This protein binds this small molecule.
Small molecule (SMILES): CC(=O)N[C@@H]1[C@@H](O)[C@H](O)[C@@H](CO)O[C@H]1O

Binding-site contacts:
Ligand atom C4 contacts residue ASN233 of chain 1.I at 4.2 Å.
Ligand atom N2 contacts residue ASN233 of chain 1.I at 2.9 Å (h-bond).
Ligand atom C7 contacts residue ASN233 of chain 1.I at 3.4 Å.
Ligand atom C3 contacts residue ASN233 of chain 1.I at 3.8 Å.
Ligand atom C2 contacts residue ASN233 of chain 1.I at 2.4 Å.
Ligand atom O7 contacts residue ASN233 of chain 1.I at 3.8 Å.
Ligand atom O5 contacts residue ASN233 of chain 1.I at 2.3 Å (h-bond).
Ligand atom C5 contacts residue ASN233 of chain 1.I at 3.6 Å.
Ligand atom C8 contacts residue ASN233 of chain 1.I at 3.7 Å.
Ligand atom C1 contacts residue ASN233 of chain 1.I at 1.4 Å.

Sequence of chain 1.I:
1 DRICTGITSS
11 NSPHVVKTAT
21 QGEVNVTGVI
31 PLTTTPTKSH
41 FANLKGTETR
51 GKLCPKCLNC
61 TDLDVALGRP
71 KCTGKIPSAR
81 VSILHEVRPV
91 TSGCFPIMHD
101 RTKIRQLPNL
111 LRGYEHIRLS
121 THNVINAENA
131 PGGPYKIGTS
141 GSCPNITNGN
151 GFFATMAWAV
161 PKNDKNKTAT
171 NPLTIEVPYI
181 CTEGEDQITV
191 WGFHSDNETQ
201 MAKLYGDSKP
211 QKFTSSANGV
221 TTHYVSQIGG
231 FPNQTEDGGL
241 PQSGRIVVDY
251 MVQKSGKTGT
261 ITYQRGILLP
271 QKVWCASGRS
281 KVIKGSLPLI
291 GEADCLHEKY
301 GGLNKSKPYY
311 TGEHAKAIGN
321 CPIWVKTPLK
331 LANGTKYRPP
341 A